A small-molecule ligand and the protein it binds are described below.
Small molecule (SMILES): CC[C@H](C)[C@H](NC(=O)[C@H](CO)NC(=O)[C@H](CCCN=C(N)N)NC(=O)[C@@H](NC(=O)[C@@H]1CCCN1C(=O)[C@@H]1CCCN1C(=O)[C@H](C)N)C(C)C)C(=O)N[C@H](C=O)Cc1ccc(O)cc1

Binding-site contacts:
Ligand atom CG contacts residue HIS277 of chain 2.U at 3.8 Å.
Ligand atom CG2 contacts residue PHE278 of chain 2.U at 3.7 Å (hydrophobic).
Ligand atom CD contacts residue TYR273 of chain 2.U at 3.3 Å (hydrophobic).
Ligand atom N contacts residue ASN227 of chain 2.U at 3.0 Å (h-bond).
Ligand atom C contacts residue TYR94 of chain 2.U at 4.0 Å (hydrophobic).
Ligand atom CG2 contacts residue GLU236 of chain 2.U at 3.3 Å.
Ligand atom CB contacts residue TYR238 of chain 2.U at 3.6 Å (hydrophobic).
Ligand atom CD1 contacts residue TYR91 of chain 2.U at 3.9 Å (hydrophobic).
Ligand atom O contacts residue ASN281 of chain 2.U at 2.6 Å (h-bond).
Ligand atom O contacts residue TYR94 of chain 2.U at 2.9 Å.
Ligand atom C contacts residue THR235 of chain 2.U at 3.6 Å.
Ligand atom CG contacts residue LYS234 of chain 2.U at 3.3 Å.
Ligand atom N contacts residue THR235 of chain 2.U at 3.5 Å (h-bond).
Ligand atom O contacts residue LYS234 of chain 2.U at 3.6 Å.
Ligand atom CD1 contacts residue TYR94 of chain 2.U at 3.5 Å (hydrophobic).
Ligand atom C contacts residue ASN281 of chain 2.U at 3.8 Å.
Ligand atom C contacts residue ASN227 of chain 2.U at 3.5 Å.
Ligand atom C contacts residue THR235 of chain 2.U at 3.6 Å.
Ligand atom CG1 contacts residue TYR94 of chain 2.U at 3.8 Å (hydrophobic).
Ligand atom CG2 contacts residue LEU286 of chain 2.U at 3.7 Å (hydrophobic).
Ligand atom O contacts residue THR235 of chain 2.U at 3.0 Å (h-bond).
Ligand atom O contacts residue HIS277 of chain 2.U at 3.4 Å.
Ligand atom CB contacts residue HIS277 of chain 2.U at 3.7 Å.
Ligand atom CD contacts residue HIS277 of chain 2.U at 3.9 Å.
Ligand atom O contacts residue ASN227 of chain 2.U at 3.6 Å.
Ligand atom O contacts residue THR235 of chain 2.U at 3.1 Å (h-bond).
Ligand atom O contacts residue LEU286 of chain 2.U at 3.2 Å.
Ligand atom N contacts residue TYR273 of chain 2.U at 3.9 Å.
Ligand atom N contacts residue THR235 of chain 2.U at 3.9 Å.
Ligand atom CG1 contacts residue VAL280 of chain 2.U at 4.0 Å (hydrophobic).
Ligand atom C contacts residue LEU286 of chain 2.U at 3.8 Å (hydrophobic).
Ligand atom CB contacts residue LEU286 of chain 2.U at 3.9 Å (hydrophobic).
Ligand atom CA contacts residue ASN227 of chain 2.U at 3.7 Å.
Ligand atom CG contacts residue ASP233 of chain 2.U at 3.0 Å.
Ligand atom C contacts residue THR235 of chain 2.U at 3.6 Å.
Ligand atom CG contacts residue TYR273 of chain 2.U at 3.6 Å (hydrophobic).
Ligand atom CB contacts residue ASP233 of chain 2.U at 3.0 Å.
Ligand atom CA contacts residue THR235 of chain 2.U at 3.6 Å.
Ligand atom CG2 contacts residue ASN281 of chain 2.U at 3.6 Å.
Ligand atom CG2 contacts residue HIS277 of chain 2.U at 3.3 Å.

Sequence of chain 2.U:
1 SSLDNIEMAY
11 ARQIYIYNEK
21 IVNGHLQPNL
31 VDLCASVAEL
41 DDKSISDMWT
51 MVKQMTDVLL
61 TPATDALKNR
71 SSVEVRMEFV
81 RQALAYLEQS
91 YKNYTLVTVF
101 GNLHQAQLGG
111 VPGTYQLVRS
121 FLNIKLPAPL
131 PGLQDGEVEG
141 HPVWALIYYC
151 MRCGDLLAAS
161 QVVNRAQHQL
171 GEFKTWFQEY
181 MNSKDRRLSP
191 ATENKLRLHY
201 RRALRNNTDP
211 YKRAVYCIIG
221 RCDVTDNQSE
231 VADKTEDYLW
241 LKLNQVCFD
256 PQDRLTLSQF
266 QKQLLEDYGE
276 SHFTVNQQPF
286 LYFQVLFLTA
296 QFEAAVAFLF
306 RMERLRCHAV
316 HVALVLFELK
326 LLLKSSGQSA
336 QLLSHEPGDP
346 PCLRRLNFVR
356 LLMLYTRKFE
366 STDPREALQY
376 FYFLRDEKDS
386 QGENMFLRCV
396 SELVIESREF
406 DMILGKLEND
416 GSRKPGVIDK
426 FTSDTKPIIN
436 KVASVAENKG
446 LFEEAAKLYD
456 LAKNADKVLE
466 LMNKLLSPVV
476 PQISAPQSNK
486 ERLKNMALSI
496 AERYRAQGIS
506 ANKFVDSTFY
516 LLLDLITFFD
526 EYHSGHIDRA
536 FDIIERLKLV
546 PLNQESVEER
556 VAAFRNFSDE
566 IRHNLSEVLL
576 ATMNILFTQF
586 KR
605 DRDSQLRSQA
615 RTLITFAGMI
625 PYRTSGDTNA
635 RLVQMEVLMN